Binding-site contacts:
Ligand atom C81 contacts residue ALA166 of chain 1.A at 3.8 Å (hydrophobic).
Ligand atom O10 contacts residue ASP70 of chain 1.A at 3.3 Å.
Ligand atom N4 contacts residue ASP70 of chain 1.A at 3.3 Å (salt-bridge).
Ligand atom C3 contacts residue GLU38 of chain 1.A at 3.8 Å.
Ligand atom O1A contacts residue TYR324 of chain 1.A at 3.3 Å (h-bond).
Ligand atom C8 contacts residue ARG144 of chain 1.A at 3.9 Å.
Ligand atom C2 contacts residue TYR324 of chain 1.A at 2.9 Å (hydrophobic).
Ligand atom C1 contacts residue ARG212 of chain 1.A at 4.0 Å.
Ligand atom C81 contacts residue ARG144 of chain 1.A at 3.2 Å.
Ligand atom O10 contacts residue ARG71 of chain 1.A at 3.0 Å (salt-bridge).
Ligand atom C7 contacts residue ARG212 of chain 1.A at 3.7 Å.
Ligand atom C5 contacts residue GLU198 of chain 1.A at 4.0 Å.
Ligand atom C6 contacts residue TYR324 of chain 1.A at 4.0 Å (hydrophobic).
Ligand atom C10 contacts residue ARG71 of chain 1.A at 4.0 Å.
Ligand atom C7 contacts residue TYR324 of chain 1.A at 3.2 Å (hydrophobic).
Ligand atom O1A contacts residue ARG289 of chain 1.A at 2.9 Å (salt-bridge).
Ligand atom C91 contacts residue ARG212 of chain 1.A at 3.4 Å.
Ligand atom C3 contacts residue ASP70 of chain 1.A at 3.0 Å.
Ligand atom C6 contacts residue GLU198 of chain 1.A at 3.8 Å.
Ligand atom C9 contacts residue GLU197 of chain 1.A at 3.4 Å.
Ligand atom C7 contacts residue GLU198 of chain 1.A at 3.8 Å.
Ligand atom C4 contacts residue GLU38 of chain 1.A at 3.6 Å.
Ligand atom C82 contacts residue ILE142 of chain 1.A at 3.9 Å (hydrophobic).
Ligand atom C4 contacts residue ASP70 of chain 1.A at 3.3 Å.
Ligand atom O1B contacts residue TYR324 of chain 1.A at 3.6 Å.
Ligand atom C91 contacts residue GLU197 of chain 1.A at 4.0 Å.
Ligand atom C4 contacts residue TYR324 of chain 1.A at 3.7 Å (hydrophobic).
Ligand atom O1B contacts residue ARG212 of chain 1.A at 3.3 Å (salt-bridge).
Ligand atom O1B contacts residue ARG289 of chain 1.A at 2.6 Å (salt-bridge).
Ligand atom C3 contacts residue TYR324 of chain 1.A at 3.5 Å (hydrophobic).
Ligand atom C5 contacts residue ASP70 of chain 1.A at 4.0 Å.
Ligand atom C91 contacts residue ASN214 of chain 1.A at 3.6 Å.
Ligand atom N4 contacts residue GLU38 of chain 1.A at 2.6 Å (salt-bridge).
Ligand atom C1 contacts residue ARG289 of chain 1.A at 3.5 Å.
Ligand atom C11 contacts residue ARG71 of chain 1.A at 3.8 Å.
Ligand atom C82 contacts residue ARG144 of chain 1.A at 3.8 Å.
Ligand atom C11 contacts residue TRP98 of chain 1.A at 3.6 Å (hydrophobic).
Ligand atom C3 contacts residue ARG37 of chain 1.A at 3.9 Å.
Ligand atom O1A contacts residue ARG37 of chain 1.A at 3.1 Å (salt-bridge).
Ligand atom C1 contacts residue TYR324 of chain 1.A at 3.0 Å (hydrophobic).

This small molecule binds to this protein.
Small molecule (SMILES): CCC(CC)O[C@@H]1C=C(C(=O)O)C[C@H](N)[C@H]1NC(C)=O

Sequence of chain 1.A:
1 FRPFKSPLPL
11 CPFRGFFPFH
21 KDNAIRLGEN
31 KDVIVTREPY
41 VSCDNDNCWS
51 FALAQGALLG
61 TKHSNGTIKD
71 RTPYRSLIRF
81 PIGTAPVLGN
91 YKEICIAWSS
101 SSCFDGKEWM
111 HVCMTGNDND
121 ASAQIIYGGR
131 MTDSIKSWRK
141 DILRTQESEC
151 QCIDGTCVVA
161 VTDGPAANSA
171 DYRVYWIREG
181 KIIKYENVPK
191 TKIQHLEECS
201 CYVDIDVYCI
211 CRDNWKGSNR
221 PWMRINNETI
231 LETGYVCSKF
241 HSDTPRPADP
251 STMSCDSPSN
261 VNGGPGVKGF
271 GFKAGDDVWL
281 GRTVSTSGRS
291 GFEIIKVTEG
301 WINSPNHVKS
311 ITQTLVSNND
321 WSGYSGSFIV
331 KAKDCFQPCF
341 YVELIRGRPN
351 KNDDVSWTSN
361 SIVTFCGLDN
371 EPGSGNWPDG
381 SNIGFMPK